The protein below binds the small molecule below.
Small molecule (SMILES): O=C1[C@@H](NS(=O)(=O)c2cc3ncccc3s2)CCN1Cc1cc2ccncc2[nH]1

Binding-site contacts:
Ligand atom C19 contacts residue PHE162 of chain 1.A at 3.7 Å (hydrophobic).
Ligand atom C17 contacts residue TRP205 of chain 1.A at 3.5 Å (hydrophobic).
Ligand atom C4 contacts residue VAL203 of chain 1.A at 3.5 Å (hydrophobic).
Ligand atom O40 contacts residue GLU207 of chain 1.A at 3.3 Å.
Ligand atom C1 contacts residue GLN182 of chain 1.A at 3.4 Å.
Ligand atom N29 contacts residue GLY206 of chain 1.A at 3.5 Å (h-bond).
Ligand atom C29 contacts residue GLY206 of chain 1.A at 3.1 Å.
Ligand atom C27 contacts residue GLN182 of chain 1.A at 3.7 Å.
Ligand atom O41 contacts residue GLY208 of chain 1.A at 2.8 Å (h-bond).
Ligand atom C21 contacts residue PHE162 of chain 1.A at 3.6 Å (hydrophobic).
Ligand atom N5 contacts residue ALA180 of chain 1.A at 3.6 Å.
Ligand atom C6 contacts residue CYS209 of chain 1.A at 3.8 Å (hydrophobic).
Ligand atom C32 contacts residue TYR85 of chain 1.A at 3.6 Å (hydrophobic).
Ligand atom C17 contacts residue TYR85 of chain 1.A at 3.5 Å (hydrophobic).
Ligand atom C16 contacts residue PHE162 of chain 1.A at 3.7 Å (hydrophobic).
Ligand atom C2 contacts residue GLN182 of chain 1.A at 3.6 Å.
Ligand atom C19 contacts residue GLU83 of chain 1.A at 3.4 Å.
Ligand atom C29 contacts residue GLY208 of chain 1.A at 3.7 Å.
Ligand atom C2 contacts residue CYS181 of chain 1.A at 3.6 Å (hydrophobic).
Ligand atom N20 contacts residue PHE162 of chain 1.A at 3.5 Å.
Ligand atom N28 contacts residue GLY206 of chain 1.A at 3.6 Å.
Ligand atom C16 contacts residue TRP205 of chain 1.A at 3.8 Å (hydrophobic).
Ligand atom O41 contacts residue GLY206 of chain 1.A at 3.3 Å (h-bond).
Ligand atom N29 contacts residue GLY208 of chain 1.A at 2.7 Å (h-bond).
Ligand atom S27 contacts residue TRP205 of chain 1.A at 3.3 Å.
Ligand atom C3 contacts residue CYS181 of chain 1.A at 3.4 Å (hydrophobic).
Ligand atom N29 contacts residue CYS209 of chain 1.A at 3.5 Å (h-bond).
Ligand atom C5 contacts residue GLY208 of chain 1.A at 3.2 Å.
Ligand atom C26 contacts residue PHE162 of chain 1.A at 3.7 Å (hydrophobic).
Ligand atom C30 contacts residue GLY206 of chain 1.A at 3.1 Å.
Ligand atom C31 contacts residue TYR85 of chain 1.A at 3.6 Å (hydrophobic).
Ligand atom C5 contacts residue GLY206 of chain 1.A at 3.8 Å.
Ligand atom C6 contacts residue GLY208 of chain 1.A at 3.2 Å.
Ligand atom C3 contacts residue SER185 of chain 1.A at 3.6 Å.
Ligand atom C5 contacts residue CYS209 of chain 1.A at 3.7 Å (hydrophobic).
Ligand atom C4 contacts residue CYS181 of chain 1.A at 3.6 Å (hydrophobic).
Ligand atom N5 contacts residue CYS181 of chain 1.A at 3.6 Å.
Ligand atom C25 contacts residue PHE162 of chain 1.A at 3.4 Å (hydrophobic).
Ligand atom C18 contacts residue TYR85 of chain 1.A at 3.4 Å (hydrophobic).
Ligand atom C6 contacts residue CYS181 of chain 1.A at 3.8 Å (hydrophobic).

Sequence of chain 1.A:
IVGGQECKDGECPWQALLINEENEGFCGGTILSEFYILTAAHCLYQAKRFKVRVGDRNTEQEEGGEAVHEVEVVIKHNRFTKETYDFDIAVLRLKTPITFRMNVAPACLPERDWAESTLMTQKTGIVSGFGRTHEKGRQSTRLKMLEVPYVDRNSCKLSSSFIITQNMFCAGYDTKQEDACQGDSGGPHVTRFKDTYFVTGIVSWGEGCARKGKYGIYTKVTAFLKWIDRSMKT